Binding-site contacts:
Ligand atom C4 contacts residue TRP201 of chain 40.A at 3.3 Å (hydrophobic).
Ligand atom O4' contacts residue TRP201 of chain 40.A at 4.5 Å.
Ligand atom OP1 contacts residue PRO423 of chain 40.A at 3.6 Å.
Ligand atom C2' contacts residue TRP201 of chain 40.A at 3.7 Å (hydrophobic).
Ligand atom N1 contacts residue TRP201 of chain 40.A at 4.0 Å.
Ligand atom N4 contacts residue ASP199 of chain 40.A at 4.0 Å.
Ligand atom C5' contacts residue TRP201 of chain 40.A at 3.5 Å (hydrophobic).
Ligand atom N4 contacts residue GLY198 of chain 40.A at 3.8 Å.
Ligand atom C2 contacts residue TRP201 of chain 40.A at 3.9 Å (hydrophobic).
Ligand atom C6 contacts residue TRP201 of chain 40.A at 3.5 Å (hydrophobic).
Ligand atom O2 contacts residue LYS682 of chain 40.A at 4.2 Å.
Ligand atom O5' contacts residue TRP201 of chain 40.A at 3.6 Å.
Ligand atom C2' contacts residue LYS682 of chain 40.A at 3.6 Å.
Ligand atom N3 contacts residue TRP201 of chain 40.A at 3.6 Å.
Ligand atom C3' contacts residue LYS682 of chain 40.A at 3.8 Å.
Ligand atom N4 contacts residue TRP201 of chain 40.A at 3.8 Å.
Ligand atom O3' contacts residue LYS682 of chain 40.A at 3.1 Å (salt-bridge).
Ligand atom C5 contacts residue TRP201 of chain 40.A at 3.4 Å (hydrophobic).
Ligand atom C1' contacts residue TRP201 of chain 40.A at 4.5 Å (hydrophobic).
Ligand atom O2 contacts residue LEU197 of chain 40.A at 4.0 Å.
Ligand atom O2 contacts residue TRP201 of chain 40.A at 4.3 Å.
Ligand atom C4' contacts residue TRP201 of chain 40.A at 4.3 Å (hydrophobic).
Ligand atom C3' contacts residue TRP201 of chain 40.A at 4.1 Å (hydrophobic).
Ligand atom C1' contacts residue LYS682 of chain 40.A at 4.5 Å.

Sequence of chain 40.A:
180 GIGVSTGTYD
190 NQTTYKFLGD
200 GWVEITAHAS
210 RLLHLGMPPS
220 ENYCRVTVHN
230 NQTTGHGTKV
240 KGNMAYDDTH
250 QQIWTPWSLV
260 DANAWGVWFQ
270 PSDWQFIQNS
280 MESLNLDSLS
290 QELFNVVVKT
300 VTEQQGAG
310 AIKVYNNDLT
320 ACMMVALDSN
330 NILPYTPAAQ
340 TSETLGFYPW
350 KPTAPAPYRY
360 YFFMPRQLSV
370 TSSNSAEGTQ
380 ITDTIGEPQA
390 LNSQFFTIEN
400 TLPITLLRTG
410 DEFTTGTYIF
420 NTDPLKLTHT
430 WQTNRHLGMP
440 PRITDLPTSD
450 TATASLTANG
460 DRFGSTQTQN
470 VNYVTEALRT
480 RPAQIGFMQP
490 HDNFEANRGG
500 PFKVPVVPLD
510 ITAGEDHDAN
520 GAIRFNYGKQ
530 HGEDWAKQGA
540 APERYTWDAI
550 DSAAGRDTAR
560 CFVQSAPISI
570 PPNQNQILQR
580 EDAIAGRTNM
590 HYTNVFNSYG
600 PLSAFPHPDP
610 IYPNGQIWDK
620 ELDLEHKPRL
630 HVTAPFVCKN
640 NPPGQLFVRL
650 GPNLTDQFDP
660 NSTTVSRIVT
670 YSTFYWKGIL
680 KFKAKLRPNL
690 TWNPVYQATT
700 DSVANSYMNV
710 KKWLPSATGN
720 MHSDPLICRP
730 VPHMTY

This protein binds this small molecule.
Small molecule (SMILES): Nc1ccn([C@H]2C[C@H](O)[C@@H](COP(=O)(O)O)O2)c(=O)n1